Sequence of chain 1.C:
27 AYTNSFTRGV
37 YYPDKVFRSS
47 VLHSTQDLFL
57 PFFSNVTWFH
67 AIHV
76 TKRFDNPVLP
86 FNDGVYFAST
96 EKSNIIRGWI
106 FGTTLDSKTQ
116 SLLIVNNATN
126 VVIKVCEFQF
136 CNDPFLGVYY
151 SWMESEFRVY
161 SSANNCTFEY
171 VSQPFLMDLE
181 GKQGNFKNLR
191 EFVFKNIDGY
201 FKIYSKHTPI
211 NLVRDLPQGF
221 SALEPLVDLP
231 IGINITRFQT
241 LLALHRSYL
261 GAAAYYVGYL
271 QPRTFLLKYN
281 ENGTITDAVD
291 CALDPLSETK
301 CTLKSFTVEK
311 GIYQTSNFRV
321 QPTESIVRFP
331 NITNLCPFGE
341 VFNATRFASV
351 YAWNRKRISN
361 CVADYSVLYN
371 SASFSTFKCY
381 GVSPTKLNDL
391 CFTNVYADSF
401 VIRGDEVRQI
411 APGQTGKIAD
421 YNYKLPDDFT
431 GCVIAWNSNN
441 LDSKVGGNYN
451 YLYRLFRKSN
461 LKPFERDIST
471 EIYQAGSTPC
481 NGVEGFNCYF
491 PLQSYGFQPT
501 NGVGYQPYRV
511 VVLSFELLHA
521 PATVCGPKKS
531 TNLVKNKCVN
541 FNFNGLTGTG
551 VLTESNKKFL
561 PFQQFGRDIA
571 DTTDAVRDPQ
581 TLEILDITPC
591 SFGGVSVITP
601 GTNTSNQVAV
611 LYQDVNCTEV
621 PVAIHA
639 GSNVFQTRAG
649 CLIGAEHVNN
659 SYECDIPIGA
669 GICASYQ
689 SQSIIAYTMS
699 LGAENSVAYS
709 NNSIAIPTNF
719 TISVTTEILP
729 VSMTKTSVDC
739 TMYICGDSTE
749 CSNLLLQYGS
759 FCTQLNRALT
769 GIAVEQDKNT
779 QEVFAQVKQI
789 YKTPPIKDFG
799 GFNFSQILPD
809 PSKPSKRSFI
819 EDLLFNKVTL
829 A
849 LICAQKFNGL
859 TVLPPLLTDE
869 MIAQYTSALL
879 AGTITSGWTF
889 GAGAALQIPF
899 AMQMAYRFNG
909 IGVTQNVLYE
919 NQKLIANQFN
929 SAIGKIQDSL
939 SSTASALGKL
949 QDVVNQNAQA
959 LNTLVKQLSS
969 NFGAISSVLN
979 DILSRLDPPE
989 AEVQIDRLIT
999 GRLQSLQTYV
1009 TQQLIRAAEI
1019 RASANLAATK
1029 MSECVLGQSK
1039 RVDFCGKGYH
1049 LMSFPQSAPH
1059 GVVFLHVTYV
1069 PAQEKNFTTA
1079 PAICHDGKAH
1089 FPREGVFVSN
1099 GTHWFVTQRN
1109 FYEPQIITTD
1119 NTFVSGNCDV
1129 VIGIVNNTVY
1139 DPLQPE

Binding-site contacts:
Ligand atom C3 contacts residue ASN61 of chain 1.C at 3.8 Å.
Ligand atom C5 contacts residue ASN61 of chain 1.C at 3.7 Å.
Ligand atom C2 contacts residue ASN61 of chain 1.C at 2.5 Å.
Ligand atom O7 contacts residue TYR28 of chain 1.C at 3.7 Å.
Ligand atom C4 contacts residue ASN61 of chain 1.C at 4.2 Å.
Ligand atom C1 contacts residue ASN61 of chain 1.C at 1.4 Å.
Ligand atom C7 contacts residue ASN61 of chain 1.C at 4.1 Å.
Ligand atom C2 contacts residue TYR28 of chain 1.C at 4.2 Å (hydrophobic).
Ligand atom O5 contacts residue ASN61 of chain 1.C at 2.4 Å (h-bond).
Ligand atom C6 contacts residue ASN61 of chain 1.C at 4.1 Å.
Ligand atom N2 contacts residue ASN61 of chain 1.C at 2.9 Å (h-bond).
Ligand atom O6 contacts residue TYR28 of chain 1.C at 4.2 Å.

A protein and the small-molecule ligand that binds it are described below.
Small molecule (SMILES): CC(=O)N[C@@H]1[C@@H](O)[C@H](O)[C@@H](CO)O[C@H]1O